Binding-site contacts:
Ligand atom C3B contacts residue TYR158 of chain 37.B at 3.4 Å (hydrophobic).
Ligand atom C5B contacts residue LEU240 of chain 37.B at 3.5 Å (hydrophobic).
Ligand atom C4B contacts residue ILE193 of chain 37.B at 3.8 Å (hydrophobic).
Ligand atom O1 contacts residue TYR204 of chain 37.B at 3.6 Å.
Ligand atom C5A contacts residue ILE156 of chain 37.B at 3.2 Å (hydrophobic).
Ligand atom C2B contacts residue VAL195 of chain 37.B at 3.9 Å (hydrophobic).
Ligand atom O1B contacts residue ILE109 of chain 37.B at 3.8 Å.
Ligand atom C4 contacts residue TYR111 of chain 37.B at 3.6 Å (hydrophobic).
Ligand atom C2B contacts residue TYR158 of chain 37.B at 3.5 Å (hydrophobic).
Ligand atom C3 contacts residue TYR111 of chain 37.B at 3.2 Å (hydrophobic).
Ligand atom N2 contacts residue TYR204 of chain 37.B at 3.8 Å.
Ligand atom N3A contacts residue ALA24 of chain 37.D at 3.9 Å.
Ligand atom C5B contacts residue ILE193 of chain 37.B at 3.9 Å (hydrophobic).
Ligand atom C6C contacts residue VAL198 of chain 37.B at 3.9 Å (hydrophobic).
Ligand atom C4C contacts residue PHE237 of chain 37.B at 3.6 Å (hydrophobic).
Ligand atom C31 contacts residue PHE237 of chain 37.B at 3.8 Å (hydrophobic).
Ligand atom C7C contacts residue TYR158 of chain 37.B at 3.8 Å (hydrophobic).
Ligand atom C4B contacts residue TYR158 of chain 37.B at 3.8 Å (hydrophobic).
Ligand atom C4A contacts residue SER181 of chain 37.B at 3.8 Å.
Ligand atom N3A contacts residue PRO180 of chain 37.B at 3.7 Å.
Ligand atom C4A contacts residue ILE182 of chain 37.B at 3.9 Å (hydrophobic).
Ligand atom C2C contacts residue PHE237 of chain 37.B at 3.8 Å (hydrophobic).
Ligand atom C5C contacts residue VAL195 of chain 37.B at 3.8 Å (hydrophobic).
Ligand atom C3 contacts residue PHE237 of chain 37.B at 3.7 Å (hydrophobic).
Ligand atom N3A contacts residue TYR158 of chain 37.B at 3.7 Å.
Ligand atom C5 contacts residue TYR111 of chain 37.B at 3.8 Å (hydrophobic).
Ligand atom N2 contacts residue TYR111 of chain 37.B at 3.1 Å.
Ligand atom C4A contacts residue PRO180 of chain 37.B at 3.3 Å (hydrophobic).
Ligand atom O1B contacts residue PHE133 of chain 37.B at 3.9 Å.
Ligand atom C31 contacts residue TYR111 of chain 37.B at 3.7 Å (hydrophobic).
Ligand atom C4C contacts residue VAL198 of chain 37.B at 3.8 Å (hydrophobic).
Ligand atom O1 contacts residue TYR111 of chain 37.B at 3.5 Å.
Ligand atom C6C contacts residue PHE237 of chain 37.B at 3.9 Å (hydrophobic).
Ligand atom O1A contacts residue PHE135 of chain 37.B at 3.8 Å.
Ligand atom C4 contacts residue PHE237 of chain 37.B at 3.1 Å (hydrophobic).
Ligand atom C5A contacts residue ILE182 of chain 37.B at 3.5 Å (hydrophobic).
Ligand atom O1 contacts residue PHE129 of chain 37.B at 3.8 Å.
Ligand atom C2A contacts residue TYR158 of chain 37.B at 3.9 Å (hydrophobic).
Ligand atom C6B contacts residue PHE133 of chain 37.B at 3.5 Å (hydrophobic).
Ligand atom C2A contacts residue ILE193 of chain 37.B at 3.9 Å (hydrophobic).

Sequence of chain 37.D:
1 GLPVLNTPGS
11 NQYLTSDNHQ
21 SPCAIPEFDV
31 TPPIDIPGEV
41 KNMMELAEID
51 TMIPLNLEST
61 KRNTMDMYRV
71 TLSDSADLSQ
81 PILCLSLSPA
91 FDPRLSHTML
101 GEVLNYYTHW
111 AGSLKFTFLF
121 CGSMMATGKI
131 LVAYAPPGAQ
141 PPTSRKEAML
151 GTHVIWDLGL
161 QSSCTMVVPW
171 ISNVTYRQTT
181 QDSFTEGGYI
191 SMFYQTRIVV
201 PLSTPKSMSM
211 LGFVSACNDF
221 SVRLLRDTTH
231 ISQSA

Sequence of chain 38.D:
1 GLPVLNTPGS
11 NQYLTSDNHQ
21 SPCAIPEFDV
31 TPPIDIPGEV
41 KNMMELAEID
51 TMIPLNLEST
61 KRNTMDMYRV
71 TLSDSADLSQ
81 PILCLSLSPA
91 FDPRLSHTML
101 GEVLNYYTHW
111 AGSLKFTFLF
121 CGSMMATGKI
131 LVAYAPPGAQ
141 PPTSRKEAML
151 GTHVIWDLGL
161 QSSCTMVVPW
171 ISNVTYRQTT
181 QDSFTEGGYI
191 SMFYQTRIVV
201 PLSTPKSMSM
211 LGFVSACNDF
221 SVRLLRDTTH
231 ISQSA

Sequence of chain 37.B:
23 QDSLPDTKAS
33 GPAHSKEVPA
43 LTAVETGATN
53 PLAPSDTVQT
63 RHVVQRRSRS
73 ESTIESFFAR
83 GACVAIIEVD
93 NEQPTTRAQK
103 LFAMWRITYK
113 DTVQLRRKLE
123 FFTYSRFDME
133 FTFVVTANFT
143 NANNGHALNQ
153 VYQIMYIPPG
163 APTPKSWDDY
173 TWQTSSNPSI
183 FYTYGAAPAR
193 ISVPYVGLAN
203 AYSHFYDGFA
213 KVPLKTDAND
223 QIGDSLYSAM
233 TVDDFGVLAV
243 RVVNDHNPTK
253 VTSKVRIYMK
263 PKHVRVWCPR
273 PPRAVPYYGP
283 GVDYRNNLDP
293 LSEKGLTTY

This small molecule binds to this protein.
Small molecule (SMILES): Cc1cc(CCCCCCCOc2ccc(C3=NCCO3)cc2)on1